This small molecule binds to this protein.
Small molecule (SMILES): CC(=O)N[C@@H]1[C@@H](O)[C@H](O)[C@@H](CO)O[C@H]1O

Sequence of chain 17.B:
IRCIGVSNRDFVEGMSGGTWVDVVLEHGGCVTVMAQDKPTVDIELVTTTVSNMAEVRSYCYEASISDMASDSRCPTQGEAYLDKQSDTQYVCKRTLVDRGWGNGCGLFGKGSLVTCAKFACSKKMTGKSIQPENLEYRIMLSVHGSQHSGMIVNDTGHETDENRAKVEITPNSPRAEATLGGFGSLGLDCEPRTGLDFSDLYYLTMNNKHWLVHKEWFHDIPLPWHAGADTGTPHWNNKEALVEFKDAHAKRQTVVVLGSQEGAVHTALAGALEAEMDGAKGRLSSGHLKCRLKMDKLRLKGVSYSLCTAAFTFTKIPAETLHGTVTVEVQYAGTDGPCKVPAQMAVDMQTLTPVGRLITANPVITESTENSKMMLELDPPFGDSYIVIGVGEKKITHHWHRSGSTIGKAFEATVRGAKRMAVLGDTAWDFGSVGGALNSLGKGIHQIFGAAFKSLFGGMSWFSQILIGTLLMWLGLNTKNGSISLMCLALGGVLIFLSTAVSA

Binding-site contacts:
Ligand atom O4 contacts residue MET151 of chain 17.B at 4.4 Å.
Ligand atom C2 contacts residue ASN154 of chain 17.B at 2.5 Å.
Ligand atom C1 contacts residue ASN154 of chain 17.B at 1.4 Å.
Ligand atom C3 contacts residue MET151 of chain 17.B at 4.1 Å (hydrophobic).
Ligand atom O7 contacts residue ASN154 of chain 17.B at 4.3 Å.
Ligand atom C4 contacts residue MET151 of chain 17.B at 3.5 Å (hydrophobic).
Ligand atom C7 contacts residue ASN154 of chain 17.B at 3.4 Å.
Ligand atom C3 contacts residue ASN154 of chain 17.B at 3.9 Å.
Ligand atom C5 contacts residue ASN154 of chain 17.B at 3.7 Å.
Ligand atom C4 contacts residue ASN154 of chain 17.B at 4.2 Å.
Ligand atom O5 contacts residue MET151 of chain 17.B at 3.7 Å.
Ligand atom C8 contacts residue ASN154 of chain 17.B at 3.0 Å.
Ligand atom N2 contacts residue ASN154 of chain 17.B at 2.9 Å.
Ligand atom C5 contacts residue MET151 of chain 17.B at 4.1 Å (hydrophobic).
Ligand atom C1 contacts residue MET151 of chain 17.B at 4.2 Å (hydrophobic).
Ligand atom O3 contacts residue MET151 of chain 17.B at 4.2 Å.
Ligand atom O5 contacts residue ASN154 of chain 17.B at 2.4 Å (h-bond).
Ligand atom C2 contacts residue MET151 of chain 17.B at 4.0 Å (hydrophobic).